Binding-site contacts:
Ligand atom OAB contacts residue LEU90 of chain 1.A at 3.6 Å.
Ligand atom CAK contacts residue PRO89 of chain 1.A at 3.8 Å (hydrophobic).
Ligand atom NAP contacts residue GLU13 of chain 1.A at 3.8 Å.
Ligand atom CAJ contacts residue ARG96 of chain 1.A at 3.8 Å.
Ligand atom CAK contacts residue ARG96 of chain 1.A at 3.8 Å.
Ligand atom NAF contacts residue MET196 of chain 1.A at 3.9 Å.
Ligand atom CAE contacts residue PRO89 of chain 1.A at 3.3 Å (hydrophobic).
Ligand atom CAL contacts residue GLU13 of chain 1.A at 4.0 Å.
Ligand atom CAO contacts residue TYR61 of chain 1.A at 3.7 Å (hydrophobic).
Ligand atom OAB contacts residue THR91 of chain 1.A at 2.8 Å (h-bond).
Ligand atom NAP contacts residue TYR220 of chain 1.A at 3.4 Å (h-bond).
Ligand atom CAM contacts residue TYR61 of chain 1.A at 3.6 Å (hydrophobic).
Ligand atom OAI contacts residue MET196 of chain 1.A at 3.0 Å.
Ligand atom OAB contacts residue ARG96 of chain 1.A at 2.8 Å (salt-bridge).
Ligand atom OAC contacts residue TYR220 of chain 1.A at 3.0 Å (h-bond).
Ligand atom NAH contacts residue PRO89 of chain 1.A at 2.7 Å (h-bond).
Ligand atom CAN contacts residue TYR61 of chain 1.A at 3.5 Å (hydrophobic).
Ligand atom OAC contacts residue PRO89 of chain 1.A at 4.0 Å.
Ligand atom OAA contacts residue ARG96 of chain 1.A at 3.0 Å (salt-bridge).
Ligand atom NAF contacts residue GLU193 of chain 1.A at 3.7 Å.
Ligand atom OAI contacts residue GLU13 of chain 1.A at 3.7 Å.
Ligand atom CAK contacts residue TYR61 of chain 1.A at 3.5 Å (hydrophobic).
Ligand atom NAH contacts residue TYR61 of chain 1.A at 3.5 Å.
Ligand atom CAL contacts residue GLU193 of chain 1.A at 3.8 Å.
Ligand atom NAP contacts residue MET196 of chain 1.A at 3.9 Å.
Ligand atom OAB contacts residue PRO89 of chain 1.A at 3.8 Å.
Ligand atom CAD contacts residue GLU193 of chain 1.A at 3.7 Å.
Ligand atom CAO contacts residue TYR220 of chain 1.A at 3.5 Å (hydrophobic).
Ligand atom NAF contacts residue GLU13 of chain 1.A at 3.9 Å.
Ligand atom CAE contacts residue TYR220 of chain 1.A at 3.4 Å (hydrophobic).
Ligand atom OAC contacts residue TYR16 of chain 1.A at 3.2 Å.
Ligand atom CAE contacts residue TYR61 of chain 1.A at 3.5 Å (hydrophobic).
Ligand atom CAN contacts residue PRO89 of chain 1.A at 3.4 Å (hydrophobic).
Ligand atom CAJ contacts residue TYR61 of chain 1.A at 3.7 Å (hydrophobic).
Ligand atom NAG contacts residue TYR61 of chain 1.A at 3.7 Å.
Ligand atom NAH contacts residue THR91 of chain 1.A at 3.5 Å (h-bond).
Ligand atom CAK contacts residue THR91 of chain 1.A at 3.5 Å.
Ligand atom OAB contacts residue TYR61 of chain 1.A at 3.7 Å.
Ligand atom CAD contacts residue TYR61 of chain 1.A at 4.0 Å (hydrophobic).
Ligand atom CAO contacts residue GLU13 of chain 1.A at 3.9 Å.

The protein below binds the small molecule below.
Small molecule (SMILES): O=c1[nH]c2cc3no[n+]([O-])c3cc2[nH]c1=O

Sequence of chain 1.A:
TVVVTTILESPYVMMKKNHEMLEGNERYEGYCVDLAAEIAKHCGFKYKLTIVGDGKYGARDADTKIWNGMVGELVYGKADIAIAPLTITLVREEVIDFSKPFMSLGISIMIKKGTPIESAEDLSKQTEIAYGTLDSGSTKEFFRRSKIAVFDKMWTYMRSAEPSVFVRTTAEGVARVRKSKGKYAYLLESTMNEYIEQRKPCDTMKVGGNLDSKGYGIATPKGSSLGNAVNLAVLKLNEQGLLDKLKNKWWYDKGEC